Binding-site contacts:
Ligand atom C6 contacts residue TRP499 of chain 1.B at 4.0 Å (hydrophobic).
Ligand atom C1 contacts residue HIS528 of chain 1.B at 4.4 Å.
Ligand atom O3 contacts residue TRP90 of chain 1.A at 4.1 Å.
Ligand atom O5 contacts residue MET185 of chain 1.B at 3.6 Å.
Ligand atom C2 contacts residue ASP361 of chain 1.B at 4.0 Å.
Ligand atom O1 contacts residue TRP90 of chain 1.A at 4.0 Å.
Ligand atom O1 contacts residue ASN527 of chain 1.B at 2.9 Å (h-bond).
Ligand atom C3 contacts residue GLU337 of chain 1.B at 4.2 Å.
Ligand atom O5 contacts residue ARG18 of chain 1.A at 3.3 Å (salt-bridge).
Ligand atom C2 contacts residue SER393 of chain 1.B at 4.2 Å.
Ligand atom O1 contacts residue MN1 of chain 1.J at 2.3 Å.
Ligand atom O5 contacts residue TRP90 of chain 1.A at 3.6 Å.
Ligand atom C5 contacts residue GLN302 of chain 1.B at 4.2 Å.
Ligand atom C2 contacts residue GLU337 of chain 1.B at 3.0 Å.
Ligand atom C1 contacts residue MN1 of chain 1.J at 3.1 Å.
Ligand atom C4 contacts residue SER393 of chain 1.B at 4.1 Å.
Ligand atom C5 contacts residue TRP90 of chain 1.A at 4.3 Å (hydrophobic).
Ligand atom C1 contacts residue TRP90 of chain 1.A at 3.5 Å (hydrophobic).
Ligand atom C1 contacts residue ASP361 of chain 1.B at 4.0 Å.
Ligand atom O1 contacts residue ASP361 of chain 1.B at 2.9 Å (salt-bridge).
Ligand atom C4 contacts residue GLN302 of chain 1.B at 4.0 Å.
Ligand atom O2 contacts residue MN1 of chain 1.J at 2.3 Å.
Ligand atom O5 contacts residue GLN302 of chain 1.B at 3.5 Å (h-bond).
Ligand atom O2 contacts residue GLU337 of chain 1.B at 3.5 Å (salt-bridge).
Ligand atom O4 contacts residue GLN302 of chain 1.B at 2.8 Å (h-bond).
Ligand atom C1 contacts residue GLU337 of chain 1.B at 3.5 Å.
Ligand atom O2 contacts residue SER393 of chain 1.B at 3.6 Å (h-bond).
Ligand atom C1 contacts residue ASN527 of chain 1.B at 3.9 Å.
Ligand atom C2 contacts residue MN1 of chain 1.J at 3.0 Å.
Ligand atom O4 contacts residue SER393 of chain 1.B at 3.9 Å.
Ligand atom O2 contacts residue ASP361 of chain 1.B at 2.9 Å (salt-bridge).
Ligand atom C3 contacts residue TRP90 of chain 1.A at 4.0 Å (hydrophobic).
Ligand atom C6 contacts residue TYR440 of chain 1.B at 3.7 Å (hydrophobic).
Ligand atom O1 contacts residue GLU337 of chain 1.B at 3.3 Å (salt-bridge).
Ligand atom O1 contacts residue HIS528 of chain 1.B at 3.1 Å (h-bond).
Ligand atom C6 contacts residue GLN302 of chain 1.B at 4.2 Å.
Ligand atom O5 contacts residue TYR440 of chain 1.B at 4.2 Å.
Ligand atom O4 contacts residue GLU337 of chain 1.B at 3.4 Å (salt-bridge).
Ligand atom O1 contacts residue ILE187 of chain 1.B at 4.2 Å.
Ligand atom C1 contacts residue ILE187 of chain 1.B at 4.2 Å (hydrophobic).

A protein and the small-molecule ligand that binds it are described below.
Small molecule (SMILES): C[C@H](O)[C@@H](O)[C@@H](O)[C@H](O)CO

Sequence of chain 1.B:
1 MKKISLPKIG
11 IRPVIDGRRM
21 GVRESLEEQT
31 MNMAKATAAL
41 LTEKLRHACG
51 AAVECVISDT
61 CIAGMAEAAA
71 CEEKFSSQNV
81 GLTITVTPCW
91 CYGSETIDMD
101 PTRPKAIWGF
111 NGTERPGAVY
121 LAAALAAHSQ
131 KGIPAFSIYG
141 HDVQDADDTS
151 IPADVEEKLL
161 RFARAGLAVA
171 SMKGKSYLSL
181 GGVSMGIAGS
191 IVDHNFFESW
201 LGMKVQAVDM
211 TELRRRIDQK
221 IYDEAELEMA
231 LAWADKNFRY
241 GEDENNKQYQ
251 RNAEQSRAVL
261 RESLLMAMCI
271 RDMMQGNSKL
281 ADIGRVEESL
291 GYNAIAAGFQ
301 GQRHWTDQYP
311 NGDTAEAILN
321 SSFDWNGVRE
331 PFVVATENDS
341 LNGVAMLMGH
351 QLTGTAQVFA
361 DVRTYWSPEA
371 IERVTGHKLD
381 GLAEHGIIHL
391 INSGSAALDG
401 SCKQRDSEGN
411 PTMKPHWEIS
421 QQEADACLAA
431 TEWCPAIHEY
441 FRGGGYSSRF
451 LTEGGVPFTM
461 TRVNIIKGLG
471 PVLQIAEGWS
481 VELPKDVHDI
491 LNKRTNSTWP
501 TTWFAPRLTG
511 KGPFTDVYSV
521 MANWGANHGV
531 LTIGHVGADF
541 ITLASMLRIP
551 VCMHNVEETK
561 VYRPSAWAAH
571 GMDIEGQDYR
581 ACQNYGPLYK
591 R

Sequence of chain 1.A:
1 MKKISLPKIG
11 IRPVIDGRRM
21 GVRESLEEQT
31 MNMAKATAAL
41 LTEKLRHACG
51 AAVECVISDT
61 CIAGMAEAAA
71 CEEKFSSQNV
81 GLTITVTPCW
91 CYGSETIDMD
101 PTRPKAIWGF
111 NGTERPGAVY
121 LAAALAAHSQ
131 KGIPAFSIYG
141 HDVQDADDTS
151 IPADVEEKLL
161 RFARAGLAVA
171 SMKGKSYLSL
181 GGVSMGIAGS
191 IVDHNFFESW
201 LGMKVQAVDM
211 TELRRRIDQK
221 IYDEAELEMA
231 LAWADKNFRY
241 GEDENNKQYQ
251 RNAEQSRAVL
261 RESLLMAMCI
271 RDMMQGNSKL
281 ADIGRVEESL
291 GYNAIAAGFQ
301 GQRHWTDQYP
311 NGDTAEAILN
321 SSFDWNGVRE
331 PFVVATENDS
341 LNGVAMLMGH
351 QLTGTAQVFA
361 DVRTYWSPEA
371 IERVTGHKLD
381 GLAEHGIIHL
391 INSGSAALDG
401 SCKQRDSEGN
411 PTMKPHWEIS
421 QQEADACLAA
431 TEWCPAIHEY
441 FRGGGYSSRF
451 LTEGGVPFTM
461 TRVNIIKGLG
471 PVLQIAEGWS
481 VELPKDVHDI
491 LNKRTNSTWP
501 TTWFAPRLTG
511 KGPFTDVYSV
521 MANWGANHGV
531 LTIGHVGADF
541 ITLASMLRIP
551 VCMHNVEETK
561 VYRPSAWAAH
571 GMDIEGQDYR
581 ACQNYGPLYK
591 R